This small molecule binds to this protein.
Small molecule (SMILES): CC(=O)N[C@H]1[C@H]([C@H](O)[C@H](O)CO)O[C@@](O[C@H]2[C@@H](O)[C@@H](CO)O[C@@H](O[C@H]3[C@H](O)[C@@H](O)[C@H](O)O[C@@H]3CO)[C@@H]2O)(C(=O)O)C[C@@H]1O

Sequence of chain 6.C:
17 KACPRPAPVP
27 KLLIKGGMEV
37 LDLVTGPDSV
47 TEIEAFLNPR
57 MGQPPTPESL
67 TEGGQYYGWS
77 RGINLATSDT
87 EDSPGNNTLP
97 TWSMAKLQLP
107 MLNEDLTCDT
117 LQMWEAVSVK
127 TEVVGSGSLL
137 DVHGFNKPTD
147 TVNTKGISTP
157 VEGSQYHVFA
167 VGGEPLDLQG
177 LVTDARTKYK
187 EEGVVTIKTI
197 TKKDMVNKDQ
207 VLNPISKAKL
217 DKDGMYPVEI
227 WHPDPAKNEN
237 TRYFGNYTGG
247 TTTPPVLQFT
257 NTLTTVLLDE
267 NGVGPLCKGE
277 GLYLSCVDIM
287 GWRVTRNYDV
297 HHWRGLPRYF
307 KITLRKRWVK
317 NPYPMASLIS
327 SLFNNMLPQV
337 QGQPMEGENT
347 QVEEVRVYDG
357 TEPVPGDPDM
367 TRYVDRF

Sequence of chain 6.B:
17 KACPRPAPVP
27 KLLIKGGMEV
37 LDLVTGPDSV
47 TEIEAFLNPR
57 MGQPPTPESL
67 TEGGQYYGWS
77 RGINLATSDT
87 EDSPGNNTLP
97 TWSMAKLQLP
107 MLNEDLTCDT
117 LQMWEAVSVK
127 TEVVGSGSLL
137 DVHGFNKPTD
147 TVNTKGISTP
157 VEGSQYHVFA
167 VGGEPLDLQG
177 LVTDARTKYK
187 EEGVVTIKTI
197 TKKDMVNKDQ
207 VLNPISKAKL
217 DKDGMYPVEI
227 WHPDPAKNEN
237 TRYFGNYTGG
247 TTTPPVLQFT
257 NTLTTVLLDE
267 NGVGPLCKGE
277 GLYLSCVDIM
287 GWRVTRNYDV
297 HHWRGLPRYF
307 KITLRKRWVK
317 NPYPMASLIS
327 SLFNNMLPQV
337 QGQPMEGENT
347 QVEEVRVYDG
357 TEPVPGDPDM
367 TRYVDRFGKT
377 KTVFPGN

Binding-site contacts:
Ligand atom O4 contacts residue VAL296 of chain 6.B at 4.2 Å.
Ligand atom O3 contacts residue GLY78 of chain 6.B at 3.0 Å.
Ligand atom O3 contacts residue VAL296 of chain 6.B at 3.9 Å.
Ligand atom O4 contacts residue ILE79 of chain 6.B at 3.8 Å.
Ligand atom C3 contacts residue VAL296 of chain 6.B at 3.5 Å (hydrophobic).
Ligand atom O4 contacts residue HIS298 of chain 6.B at 3.1 Å (h-bond).
Ligand atom O1A contacts residue ARG77 of chain 6.B at 3.2 Å (salt-bridge).
Ligand atom O3 contacts residue ARG77 of chain 6.B at 4.1 Å.
Ligand atom N5 contacts residue TYR72 of chain 6.B at 2.8 Å (h-bond).
Ligand atom C5 contacts residue ASN93 of chain 6.B at 4.0 Å.
Ligand atom C2 contacts residue GLY78 of chain 6.B at 3.9 Å.
Ligand atom C4 contacts residue HIS298 of chain 6.B at 3.5 Å.
Ligand atom C1 contacts residue TYR72 of chain 6.B at 3.7 Å (hydrophobic).
Ligand atom C5 contacts residue ARG77 of chain 6.B at 4.2 Å.
Ligand atom C3 contacts residue GLY78 of chain 6.B at 3.8 Å.
Ligand atom C9 contacts residue ARG77 of chain 6.B at 3.5 Å.
Ligand atom O4 contacts residue ASN80 of chain 6.B at 4.3 Å.
Ligand atom C4 contacts residue TYR72 of chain 6.B at 3.9 Å (hydrophobic).
Ligand atom C3 contacts residue ARG77 of chain 6.B at 4.0 Å.
Ligand atom O4 contacts residue GLY78 of chain 6.B at 3.1 Å.
Ligand atom C1 contacts residue GLY78 of chain 6.B at 4.1 Å.
Ligand atom O1B contacts residue TYR72 of chain 6.B at 3.8 Å.
Ligand atom O1B contacts residue ARG77 of chain 6.B at 2.7 Å (salt-bridge).
Ligand atom C4 contacts residue ARG77 of chain 6.B at 3.8 Å.
Ligand atom C3 contacts residue GLY78 of chain 6.B at 3.8 Å.
Ligand atom C2 contacts residue VAL296 of chain 6.B at 4.3 Å (hydrophobic).
Ligand atom C1 contacts residue ARG77 of chain 6.B at 3.3 Å.
Ligand atom C4 contacts residue GLY78 of chain 6.B at 3.3 Å.
Ligand atom C6 contacts residue TYR72 of chain 6.B at 3.9 Å (hydrophobic).
Ligand atom C11 contacts residue TYR72 of chain 6.B at 3.5 Å (hydrophobic).
Ligand atom O4 contacts residue THR291 of chain 6.B at 3.3 Å.
Ligand atom O6 contacts residue ASN93 of chain 6.B at 3.5 Å (h-bond).
Ligand atom O3 contacts residue ASN80 of chain 6.B at 3.9 Å.
Ligand atom C6 contacts residue ASN93 of chain 6.B at 3.2 Å.
Ligand atom C10 contacts residue TYR72 of chain 6.B at 3.6 Å (hydrophobic).
Ligand atom O1A contacts residue GLY78 of chain 6.B at 3.9 Å.
Ligand atom C11 contacts residue ASP85 of chain 6.C at 3.7 Å.
Ligand atom C3 contacts residue HIS298 of chain 6.B at 3.5 Å.
Ligand atom C5 contacts residue TYR72 of chain 6.B at 3.7 Å (hydrophobic).
Ligand atom O1A contacts residue TYR72 of chain 6.B at 3.0 Å.